Binding-site contacts:
Ligand atom O5 contacts residue GLU291 of chain 1.A at 3.7 Å.
Ligand atom C1 contacts residue ASN303 of chain 1.A at 1.5 Å.
Ligand atom O5 contacts residue ASN303 of chain 1.A at 2.6 Å (h-bond).
Ligand atom O3 contacts residue GLU291 of chain 1.A at 4.2 Å.
Ligand atom O7 contacts residue ASN303 of chain 1.A at 2.9 Å (h-bond).
Ligand atom C4 contacts residue ASN303 of chain 1.A at 4.2 Å.
Ligand atom C7 contacts residue ASN303 of chain 1.A at 3.2 Å.
Ligand atom C8 contacts residue GLY301 of chain 1.A at 4.2 Å.
Ligand atom C6 contacts residue ASN303 of chain 1.A at 3.6 Å.
Ligand atom C1 contacts residue GLU291 of chain 1.A at 3.6 Å.
Ligand atom C3 contacts residue GLU291 of chain 1.A at 3.5 Å.
Ligand atom C8 contacts residue ASN303 of chain 1.A at 4.5 Å.
Ligand atom N2 contacts residue ASN303 of chain 1.A at 3.0 Å (h-bond).
Ligand atom C5 contacts residue ASN303 of chain 1.A at 3.5 Å.
Ligand atom C2 contacts residue GLU291 of chain 1.A at 3.8 Å.
Ligand atom C3 contacts residue ASN303 of chain 1.A at 3.8 Å.
Ligand atom N2 contacts residue GLU291 of chain 1.A at 3.9 Å.
Ligand atom C2 contacts residue ASN303 of chain 1.A at 2.5 Å.
Ligand atom C4 contacts residue GLU291 of chain 1.A at 4.4 Å.
Ligand atom C8 contacts residue SER39 of chain 1.A at 4.3 Å.

A small-molecule ligand and the protein it binds are described below.
Small molecule (SMILES): CC(=O)N[C@H]1[C@H](O[C@H]2[C@H](O)[C@@H](NC(C)=O)CO[C@@H]2CO)O[C@H](CO)[C@@H](O)[C@@H]1O

Sequence of chain 1.A:
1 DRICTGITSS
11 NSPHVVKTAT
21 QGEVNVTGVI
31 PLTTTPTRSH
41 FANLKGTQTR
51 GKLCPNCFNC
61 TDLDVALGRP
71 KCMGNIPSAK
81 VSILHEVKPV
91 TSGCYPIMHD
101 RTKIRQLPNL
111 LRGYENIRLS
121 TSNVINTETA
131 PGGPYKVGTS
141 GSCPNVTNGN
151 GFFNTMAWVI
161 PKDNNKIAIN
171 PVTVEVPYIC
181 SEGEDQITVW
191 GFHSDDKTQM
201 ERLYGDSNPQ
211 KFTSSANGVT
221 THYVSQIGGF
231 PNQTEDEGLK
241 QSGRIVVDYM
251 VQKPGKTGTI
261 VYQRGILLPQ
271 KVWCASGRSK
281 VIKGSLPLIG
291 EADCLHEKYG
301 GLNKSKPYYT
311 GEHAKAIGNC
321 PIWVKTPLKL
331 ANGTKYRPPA